Binding-site contacts:
Ligand atom C21 contacts residue GLN116 of chain 1.A at 3.6 Å.
Ligand atom C12 contacts residue SER138 of chain 1.A at 3.8 Å.
Ligand atom C43 contacts residue ASN82 of chain 1.A at 3.8 Å.
Ligand atom C11 contacts residue MG1 of chain 1.C at 3.2 Å.
Ligand atom O10 contacts residue THR103 of chain 1.A at 3.1 Å (h-bond).
Ligand atom C7 contacts residue MET135 of chain 1.A at 3.5 Å (hydrophobic).
Ligand atom O1C contacts residue PHE86 of chain 1.A at 3.4 Å.
Ligand atom C3 contacts residue GLN116 of chain 1.A at 3.2 Å.
Ligand atom O11 contacts residue THR103 of chain 1.A at 3.7 Å.
Ligand atom C3 contacts residue HIS64 of chain 1.A at 3.7 Å.
Ligand atom O10 contacts residue MG1 of chain 1.C at 3.7 Å.
Ligand atom O3 contacts residue ASN82 of chain 1.A at 2.9 Å (h-bond).
Ligand atom O12 contacts residue SER138 of chain 1.A at 3.7 Å.
Ligand atom O3 contacts residue HIS64 of chain 1.A at 3.0 Å (h-bond).
Ligand atom O12 contacts residue MG1 of chain 1.C at 2.4 Å.
Ligand atom N21 contacts residue LEU60 of chain 1.A at 3.8 Å.
Ligand atom C42 contacts residue LEU134 of chain 1.A at 3.6 Å (hydrophobic).
Ligand atom C61 contacts residue MET135 of chain 1.A at 3.6 Å (hydrophobic).
Ligand atom C2 contacts residue GLN116 of chain 1.A at 3.6 Å.
Ligand atom C9 contacts residue ARG104 of chain 1.A at 3.5 Å.
Ligand atom C43 contacts residue PHE86 of chain 1.A at 3.3 Å (hydrophobic).
Ligand atom C21 contacts residue HIS64 of chain 1.A at 3.6 Å.
Ligand atom O11 contacts residue MG1 of chain 1.C at 1.9 Å.
Ligand atom C8 contacts residue MET135 of chain 1.A at 3.7 Å (hydrophobic).
Ligand atom C1A contacts residue PRO105 of chain 1.A at 3.6 Å (hydrophobic).
Ligand atom O10 contacts residue PRO105 of chain 1.A at 3.9 Å.
Ligand atom C10 contacts residue PRO105 of chain 1.A at 3.6 Å (hydrophobic).
Ligand atom C42 contacts residue ASN82 of chain 1.A at 2.9 Å.
Ligand atom O10 contacts residue ARG104 of chain 1.A at 3.1 Å.
Ligand atom C11 contacts residue PRO105 of chain 1.A at 3.8 Å (hydrophobic).
Ligand atom O12 contacts residue HIS100 of chain 1.A at 2.8 Å (h-bond).
Ligand atom N4 contacts residue ASN82 of chain 1.A at 2.9 Å (h-bond).
Ligand atom O3 contacts residue GLN116 of chain 1.A at 2.8 Å (h-bond).
Ligand atom O1 contacts residue PRO105 of chain 1.A at 3.9 Å.
Ligand atom O21 contacts residue SER67 of chain 1.A at 3.3 Å (h-bond).
Ligand atom C1B contacts residue MG1 of chain 1.C at 3.8 Å.
Ligand atom O21 contacts residue GLN116 of chain 1.A at 3.2 Å (h-bond).
Ligand atom O21 contacts residue HIS64 of chain 1.A at 3.0 Å (h-bond).
Ligand atom C12 contacts residue MG1 of chain 1.C at 3.4 Å.
Ligand atom O11 contacts residue HIS100 of chain 1.A at 3.8 Å.

Sequence of chain 1.A:
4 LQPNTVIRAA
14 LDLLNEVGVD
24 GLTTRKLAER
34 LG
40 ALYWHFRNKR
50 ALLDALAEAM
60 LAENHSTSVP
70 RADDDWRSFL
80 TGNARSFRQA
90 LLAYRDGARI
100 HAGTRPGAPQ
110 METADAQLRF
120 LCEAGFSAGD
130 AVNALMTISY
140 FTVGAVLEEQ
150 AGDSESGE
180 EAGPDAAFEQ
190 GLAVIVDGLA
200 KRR

This protein binds this small molecule.
Small molecule (SMILES): Cc1c2c(c(O)c3c(O)cccc13)C(=O)[C@]1(O)C(=O)C(C(N)=O)=C(O)[C@@H](N(C)C)[C@@H]1C2